A small-molecule ligand and the protein it binds are described below.
Small molecule (SMILES): CC(=O)N[C@@H]1[C@@H](O)[C@H](O)[C@@H](CO)O[C@H]1O

Binding-site contacts:
Ligand atom C6 contacts residue ASN58 of chain 3.C at 4.0 Å.
Ligand atom C5 contacts residue ASN58 of chain 3.C at 3.2 Å.
Ligand atom C7 contacts residue ASN58 of chain 3.C at 3.8 Å.
Ligand atom O7 contacts residue ASN58 of chain 3.C at 3.2 Å.
Ligand atom O5 contacts residue ASN58 of chain 3.C at 1.8 Å (h-bond).
Ligand atom C6 contacts residue GLU57 of chain 3.C at 3.5 Å.
Ligand atom C8 contacts residue ASN599 of chain 3.C at 4.0 Å.
Ligand atom C4 contacts residue ASN58 of chain 3.C at 3.9 Å.
Ligand atom O6 contacts residue ASN58 of chain 3.C at 4.2 Å.
Ligand atom C1 contacts residue ASN58 of chain 3.C at 1.4 Å.
Ligand atom C2 contacts residue ASN58 of chain 3.C at 2.7 Å.
Ligand atom O6 contacts residue GLU57 of chain 3.C at 2.6 Å (salt-bridge).
Ligand atom O5 contacts residue GLU57 of chain 3.C at 4.2 Å.
Ligand atom N2 contacts residue ASN58 of chain 3.C at 3.4 Å (h-bond).
Ligand atom C3 contacts residue ASN58 of chain 3.C at 3.8 Å.

Sequence of chain 3.C:
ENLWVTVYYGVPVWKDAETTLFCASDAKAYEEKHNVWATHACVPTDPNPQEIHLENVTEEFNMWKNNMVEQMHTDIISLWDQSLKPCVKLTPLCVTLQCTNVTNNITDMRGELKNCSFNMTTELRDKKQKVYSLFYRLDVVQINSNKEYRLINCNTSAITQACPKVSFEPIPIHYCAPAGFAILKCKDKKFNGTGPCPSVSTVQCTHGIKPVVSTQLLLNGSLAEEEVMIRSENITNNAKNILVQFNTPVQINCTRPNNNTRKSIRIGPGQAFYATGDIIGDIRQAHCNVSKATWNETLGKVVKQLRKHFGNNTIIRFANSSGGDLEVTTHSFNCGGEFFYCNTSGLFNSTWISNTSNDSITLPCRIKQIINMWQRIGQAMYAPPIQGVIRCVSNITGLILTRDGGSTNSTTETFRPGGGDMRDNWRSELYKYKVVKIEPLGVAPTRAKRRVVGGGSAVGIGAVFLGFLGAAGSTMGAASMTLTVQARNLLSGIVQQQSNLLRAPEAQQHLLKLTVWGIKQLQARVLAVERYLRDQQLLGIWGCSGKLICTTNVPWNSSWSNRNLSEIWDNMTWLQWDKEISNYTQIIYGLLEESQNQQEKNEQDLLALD